Sequence of chain 1.D:
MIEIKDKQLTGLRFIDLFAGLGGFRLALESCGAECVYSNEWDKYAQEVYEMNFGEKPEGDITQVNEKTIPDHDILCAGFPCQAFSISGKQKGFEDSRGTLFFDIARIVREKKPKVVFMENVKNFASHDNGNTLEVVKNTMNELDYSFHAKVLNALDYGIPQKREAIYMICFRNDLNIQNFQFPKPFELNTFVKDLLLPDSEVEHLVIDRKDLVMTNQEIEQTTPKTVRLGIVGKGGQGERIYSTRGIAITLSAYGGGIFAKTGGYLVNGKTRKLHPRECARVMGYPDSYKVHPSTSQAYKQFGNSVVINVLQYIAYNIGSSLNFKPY

Binding-site contacts:
Ligand atom O3' contacts residue ILE86 of chain 1.D at 3.5 Å.
Ligand atom N3 contacts residue ILE86 of chain 1.D at 3.5 Å (h-bond).
Ligand atom O3' contacts residue LYS162 of chain 1.D at 3.0 Å.
Ligand atom C4' contacts residue DCZ1 of chain 1.E at 3.7 Å.
Ligand atom C8 contacts residue ARG240 of chain 1.D at 3.1 Å.
Ligand atom OP1 contacts residue THR250 of chain 1.D at 2.5 Å (h-bond).
Ligand atom C2 contacts residue ILE86 of chain 1.D at 3.6 Å (hydrophobic).
Ligand atom C4' contacts residue LYS162 of chain 1.D at 3.8 Å.
Ligand atom N2 contacts residue ILE86 of chain 1.D at 2.9 Å (h-bond).
Ligand atom O6 contacts residue ARG240 of chain 1.D at 3.1 Å (salt-bridge).
Ligand atom O3' contacts residue DCZ1 of chain 1.E at 1.9 Å (h-bond).
Ligand atom N9 contacts residue GLN237 of chain 1.D at 3.4 Å (h-bond).
Ligand atom N7 contacts residue ARG240 of chain 1.D at 3.3 Å (salt-bridge).
Ligand atom P contacts residue THR250 of chain 1.D at 3.7 Å.
Ligand atom C3' contacts residue DCZ1 of chain 1.E at 2.7 Å.
Ligand atom N7 contacts residue ARG240 of chain 1.D at 3.4 Å (salt-bridge).
Ligand atom N7 contacts residue GLN237 of chain 1.D at 3.3 Å.
Ligand atom C6 contacts residue GLN237 of chain 1.D at 3.6 Å.
Ligand atom OP2 contacts residue ARG228 of chain 1.D at 2.9 Å (salt-bridge).
Ligand atom N3 contacts residue SER87 of chain 1.D at 3.7 Å.
Ligand atom OP2 contacts residue TYR242 of chain 1.D at 2.9 Å (h-bond).
Ligand atom C1' contacts residue ILE86 of chain 1.D at 3.5 Å (hydrophobic).
Ligand atom P contacts residue TYR242 of chain 1.D at 3.6 Å.
Ligand atom C8 contacts residue GLN237 of chain 1.D at 3.5 Å.
Ligand atom C4 contacts residue GLN237 of chain 1.D at 3.2 Å.
Ligand atom OP2 contacts residue ILE249 of chain 1.D at 3.5 Å.
Ligand atom N9 contacts residue ARG240 of chain 1.D at 3.8 Å.
Ligand atom C2' contacts residue ARG228 of chain 1.D at 3.5 Å.
Ligand atom O5' contacts residue THR250 of chain 1.D at 3.8 Å.
Ligand atom C5 contacts residue GLN237 of chain 1.D at 3.4 Å.
Ligand atom O4' contacts residue ILE86 of chain 1.D at 3.6 Å.
Ligand atom O6 contacts residue GLN237 of chain 1.D at 3.8 Å.
Ligand atom OP1 contacts residue LYS162 of chain 1.D at 3.4 Å.
Ligand atom C5' contacts residue THR250 of chain 1.D at 3.6 Å.
Ligand atom O5' contacts residue TYR242 of chain 1.D at 3.5 Å (h-bond).
Ligand atom N2 contacts residue SER87 of chain 1.D at 3.7 Å.
Ligand atom C5' contacts residue LYS162 of chain 1.D at 3.6 Å.
Ligand atom OP1 contacts residue ILE249 of chain 1.D at 3.5 Å.
Ligand atom OP1 contacts residue TYR242 of chain 1.D at 3.2 Å.
Ligand atom OP1 contacts residue THR226 of chain 1.D at 2.9 Å (h-bond).

The protein below binds the small molecule below.
Small molecule (SMILES): Cc1cn([C@H]2C[C@H](O[P](=O)(O)OC[C@H]3O[C@@H](n4cnc5c(=O)nc(N)[nH]c54)C[C@@H]3O[P](=O)(O)OC[C@H]3O[C@@H](n4cnc5c(N)ncnc54)C[C@@H]3O[P](=O)(O)OC[C@H]3O[C@@H](n4cc(C)c(=O)[nH]c4=O)C[C@@H]3O[P](=O)(O)OC[C@H]3O[C@@H](n4cnc5c(N)ncnc54)C[C@@H]3O[P](=O)(O)OC[C@H]3O[C@@H](n4cnc5c(=O)nc(N)[nH]c54)C[C@@H]3O)[C@@H](CO)O2)c(=O)[nH]c1=O